Sequence of chain 60.B:
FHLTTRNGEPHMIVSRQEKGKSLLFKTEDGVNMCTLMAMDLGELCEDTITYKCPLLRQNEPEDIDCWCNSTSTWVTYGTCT

Binding-site contacts:
Ligand atom C7 contacts residue SER70 of chain 60.B at 4.4 Å.
Ligand atom C5 contacts residue MET33 of chain 60.B at 3.7 Å (hydrophobic).
Ligand atom C5 contacts residue ASN69 of chain 60.B at 3.7 Å.
Ligand atom C2 contacts residue ASN69 of chain 60.B at 4.2 Å.
Ligand atom O4 contacts residue NAG1 of chain 60.R at 3.0 Å.
Ligand atom C5 contacts residue NAG1 of chain 60.R at 4.3 Å.
Ligand atom O1 contacts residue VAL31 of chain 60.B at 3.4 Å (h-bond).
Ligand atom C4 contacts residue VAL31 of chain 60.B at 3.8 Å (hydrophobic).
Ligand atom C5 contacts residue VAL31 of chain 60.B at 4.2 Å (hydrophobic).
Ligand atom C8 contacts residue SER70 of chain 60.B at 3.7 Å.
Ligand atom C3 contacts residue VAL31 of chain 60.B at 3.0 Å (hydrophobic).
Ligand atom O1 contacts residue SER70 of chain 60.B at 4.2 Å.
Ligand atom N2 contacts residue VAL31 of chain 60.B at 4.0 Å.
Ligand atom O4 contacts residue VAL31 of chain 60.B at 3.3 Å.
Ligand atom C6 contacts residue LEU24 of chain 60.B at 4.5 Å (hydrophobic).
Ligand atom C6 contacts residue ASN69 of chain 60.B at 4.4 Å.
Ligand atom C8 contacts residue ARG57 of chain 60.B at 4.2 Å.
Ligand atom O1 contacts residue ASN69 of chain 60.B at 2.1 Å (h-bond).
Ligand atom N2 contacts residue ASN69 of chain 60.B at 4.3 Å.
Ligand atom C6 contacts residue NAG1 of chain 60.R at 4.3 Å.
Ligand atom C8 contacts residue ASN69 of chain 60.B at 3.4 Å.
Ligand atom O5 contacts residue ASN69 of chain 60.B at 2.8 Å (h-bond).
Ligand atom O7 contacts residue ASN69 of chain 60.B at 3.8 Å.
Ligand atom O5 contacts residue MET33 of chain 60.B at 4.2 Å.
Ligand atom O1 contacts residue MET33 of chain 60.B at 3.9 Å.
Ligand atom C6 contacts residue MET33 of chain 60.B at 3.5 Å (hydrophobic).
Ligand atom O6 contacts residue NAG1 of chain 60.R at 3.0 Å.
Ligand atom O3 contacts residue VAL31 of chain 60.B at 3.6 Å.
Ligand atom C1 contacts residue VAL31 of chain 60.B at 4.3 Å (hydrophobic).
Ligand atom C4 contacts residue NAG1 of chain 60.R at 3.2 Å.
Ligand atom C2 contacts residue VAL31 of chain 60.B at 4.0 Å (hydrophobic).
Ligand atom C7 contacts residue ASN69 of chain 60.B at 3.8 Å.
Ligand atom C1 contacts residue ASN69 of chain 60.B at 2.7 Å.
Ligand atom O3 contacts residue NAG1 of chain 60.R at 2.6 Å (h-bond).
Ligand atom C3 contacts residue NAG1 of chain 60.R at 3.7 Å.

A protein and the small-molecule ligand that binds it are described below.
Small molecule (SMILES): CC(=O)N[C@@H]1[C@@H](O)[C@H](O)[C@@H](CO)O[C@H]1O